Sequence of chain 3.A:
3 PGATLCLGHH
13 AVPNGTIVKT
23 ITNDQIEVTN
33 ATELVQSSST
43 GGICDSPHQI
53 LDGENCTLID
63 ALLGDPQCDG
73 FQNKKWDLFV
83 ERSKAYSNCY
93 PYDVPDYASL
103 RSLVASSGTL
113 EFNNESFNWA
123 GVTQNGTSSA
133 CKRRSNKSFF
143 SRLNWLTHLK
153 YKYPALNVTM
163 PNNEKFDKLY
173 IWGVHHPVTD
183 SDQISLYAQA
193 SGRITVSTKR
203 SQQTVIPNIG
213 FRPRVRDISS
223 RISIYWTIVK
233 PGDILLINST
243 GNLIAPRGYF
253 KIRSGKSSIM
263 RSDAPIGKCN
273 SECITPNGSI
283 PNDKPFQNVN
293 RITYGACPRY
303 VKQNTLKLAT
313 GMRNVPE

The small molecule below binds the protein below.
Small molecule (SMILES): CC(=O)N[C@H]1[C@H](O[C@H]2[C@H](O)[C@@H](NC(C)=O)CO[C@@H]2CO)O[C@H](CO)[C@@H](O[C@@H]2O[C@H](CO)[C@@H](O)[C@H](O)[C@@H]2O)[C@@H]1O

Binding-site contacts:
Ligand atom C6 contacts residue THR161 of chain 3.A at 3.3 Å.
Ligand atom C1 contacts residue PHE213 of chain 2.A at 4.0 Å (hydrophobic).
Ligand atom O6 contacts residue THR161 of chain 3.A at 3.3 Å (h-bond).
Ligand atom N2 contacts residue ASN159 of chain 3.A at 2.9 Å (h-bond).
Ligand atom O6 contacts residue ARG216 of chain 2.A at 3.4 Å (salt-bridge).
Ligand atom C7 contacts residue ASN159 of chain 3.A at 3.5 Å.
Ligand atom C2 contacts residue PHE213 of chain 2.A at 4.3 Å (hydrophobic).
Ligand atom C8 contacts residue NAG1 of chain 3.F at 3.7 Å.
Ligand atom O5 contacts residue LEU238 of chain 3.A at 4.1 Å.
Ligand atom C3 contacts residue ASN159 of chain 3.A at 3.8 Å.
Ligand atom O3 contacts residue ARG216 of chain 2.A at 3.9 Å.
Ligand atom C8 contacts residue PHE213 of chain 2.A at 3.8 Å (hydrophobic).
Ligand atom C8 contacts residue ARG216 of chain 2.A at 4.4 Å.
Ligand atom C2 contacts residue ARG216 of chain 2.A at 4.3 Å.
Ligand atom O7 contacts residue ASN159 of chain 3.A at 3.7 Å.
Ligand atom C4 contacts residue ARG216 of chain 2.A at 4.3 Å.
Ligand atom C7 contacts residue PRO215 of chain 2.A at 4.4 Å (hydrophobic).
Ligand atom N2 contacts residue PHE213 of chain 2.A at 3.5 Å.
Ligand atom O7 contacts residue PRO215 of chain 2.A at 3.6 Å.
Ligand atom C8 contacts residue ILE236 of chain 3.A at 3.8 Å (hydrophobic).
Ligand atom C8 contacts residue NAG2 of chain 3.F at 3.8 Å.
Ligand atom O7 contacts residue ARG216 of chain 2.A at 2.9 Å (salt-bridge).
Ligand atom C5 contacts residue ASP219 of chain 2.A at 4.0 Å.
Ligand atom C1 contacts residue ASN159 of chain 3.A at 1.4 Å.
Ligand atom C3 contacts residue PHE213 of chain 2.A at 3.9 Å (hydrophobic).
Ligand atom C5 contacts residue LEU238 of chain 3.A at 4.2 Å (hydrophobic).
Ligand atom C8 contacts residue PRO215 of chain 2.A at 4.3 Å (hydrophobic).
Ligand atom O5 contacts residue ASN159 of chain 3.A at 2.3 Å (h-bond).
Ligand atom O7 contacts residue ARG214 of chain 2.A at 4.2 Å.
Ligand atom C1 contacts residue ARG216 of chain 2.A at 4.1 Å.
Ligand atom C7 contacts residue NAG1 of chain 3.F at 4.3 Å.
Ligand atom C6 contacts residue ASP219 of chain 2.A at 4.4 Å.
Ligand atom O3 contacts residue PHE213 of chain 2.A at 4.4 Å.
Ligand atom C7 contacts residue ARG216 of chain 2.A at 3.9 Å.
Ligand atom O4 contacts residue ASP219 of chain 2.A at 4.5 Å.
Ligand atom C2 contacts residue ASN159 of chain 3.A at 2.5 Å.
Ligand atom C5 contacts residue ASN159 of chain 3.A at 3.6 Å.
Ligand atom C6 contacts residue LEU238 of chain 3.A at 4.2 Å (hydrophobic).
Ligand atom C7 contacts residue PHE213 of chain 2.A at 4.2 Å (hydrophobic).
Ligand atom C4 contacts residue ASN159 of chain 3.A at 4.2 Å.

Sequence of chain 2.A:
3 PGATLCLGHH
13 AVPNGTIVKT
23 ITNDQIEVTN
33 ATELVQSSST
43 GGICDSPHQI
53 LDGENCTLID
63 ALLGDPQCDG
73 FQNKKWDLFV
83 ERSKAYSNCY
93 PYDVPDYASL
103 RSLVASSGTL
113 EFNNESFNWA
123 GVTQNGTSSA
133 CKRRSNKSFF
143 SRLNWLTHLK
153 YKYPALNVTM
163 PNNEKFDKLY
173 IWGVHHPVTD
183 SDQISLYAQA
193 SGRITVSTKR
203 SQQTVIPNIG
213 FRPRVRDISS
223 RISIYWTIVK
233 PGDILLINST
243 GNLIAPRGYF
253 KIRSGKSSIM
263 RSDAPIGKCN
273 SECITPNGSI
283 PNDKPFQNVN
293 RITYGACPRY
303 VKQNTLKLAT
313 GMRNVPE